This protein binds this small molecule.
Small molecule (SMILES): CC(=O)N[C@@H]1[C@@H](O)[C@H](O)[C@@H](CO)O[C@H]1O

Binding-site contacts:
Ligand atom C2 contacts residue ASN308 of chain 3.C at 2.6 Å.
Ligand atom C7 contacts residue ASN308 of chain 3.C at 4.2 Å.
Ligand atom N2 contacts residue ASN308 of chain 3.C at 3.1 Å (h-bond).
Ligand atom C1 contacts residue ASN308 of chain 3.C at 1.4 Å.
Ligand atom O5 contacts residue ASN308 of chain 3.C at 2.1 Å (h-bond).
Ligand atom C3 contacts residue ASN308 of chain 3.C at 3.8 Å.
Ligand atom C4 contacts residue ASN308 of chain 3.C at 4.1 Å.
Ligand atom C5 contacts residue ASN308 of chain 3.C at 3.4 Å.

Sequence of chain 3.C:
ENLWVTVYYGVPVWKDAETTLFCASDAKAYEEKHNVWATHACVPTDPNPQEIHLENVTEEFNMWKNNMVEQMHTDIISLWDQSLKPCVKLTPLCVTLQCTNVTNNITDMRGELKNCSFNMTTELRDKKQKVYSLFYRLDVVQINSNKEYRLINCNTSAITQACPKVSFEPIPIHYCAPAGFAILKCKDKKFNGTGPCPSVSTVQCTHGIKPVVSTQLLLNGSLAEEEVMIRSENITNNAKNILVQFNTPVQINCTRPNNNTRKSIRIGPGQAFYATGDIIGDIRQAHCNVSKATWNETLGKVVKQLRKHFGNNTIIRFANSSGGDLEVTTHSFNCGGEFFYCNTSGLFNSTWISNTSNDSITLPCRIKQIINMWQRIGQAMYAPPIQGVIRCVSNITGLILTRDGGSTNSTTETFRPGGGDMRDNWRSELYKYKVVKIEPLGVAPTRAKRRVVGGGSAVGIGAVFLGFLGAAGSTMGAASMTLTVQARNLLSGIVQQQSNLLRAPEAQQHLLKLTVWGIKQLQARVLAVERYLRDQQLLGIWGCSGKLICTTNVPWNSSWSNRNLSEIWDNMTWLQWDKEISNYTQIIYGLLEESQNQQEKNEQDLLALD